Sequence of chain 1.A:
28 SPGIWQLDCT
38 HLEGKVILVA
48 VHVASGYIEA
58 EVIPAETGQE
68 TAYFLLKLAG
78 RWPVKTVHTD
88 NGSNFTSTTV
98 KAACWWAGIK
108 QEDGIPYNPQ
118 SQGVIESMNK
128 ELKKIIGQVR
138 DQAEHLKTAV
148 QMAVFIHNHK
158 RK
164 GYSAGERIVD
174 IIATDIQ

This small molecule binds to this protein.
Small molecule (SMILES): COc1ccc(CNC(=O)c2ccccc2CN(C)Cc2cccc(OC)c2C(=O)O)cc1

Binding-site contacts:
Ligand atom C12 contacts residue LEU73 of chain 1.A at 3.9 Å (hydrophobic).
Ligand atom O11 contacts residue ALA69 of chain 1.A at 3.5 Å.
Ligand atom C4 contacts residue GLN139 of chain 1.B at 3.6 Å.
Ligand atom O32 contacts residue GLU141 of chain 1.B at 3.4 Å (salt-bridge).
Ligand atom O32 contacts residue HIS142 of chain 1.B at 3.0 Å (h-bond).
Ligand atom O28 contacts residue HIS142 of chain 1.B at 3.3 Å.
Ligand atom C15 contacts residue ALA140 of chain 1.B at 3.6 Å (hydrophobic).
Ligand atom C6 contacts residue MET149 of chain 1.B at 3.7 Å (hydrophobic).
Ligand atom C25 contacts residue GLN66 of chain 1.A at 3.7 Å.
Ligand atom C15 contacts residue GLN139 of chain 1.B at 3.8 Å.
Ligand atom C17 contacts residue GLU141 of chain 1.B at 3.6 Å.
Ligand atom C16 contacts residue ALA140 of chain 1.B at 3.7 Å (hydrophobic).
Ligand atom C31 contacts residue HIS142 of chain 1.B at 3.7 Å.
Ligand atom O33 contacts residue GLU141 of chain 1.B at 2.8 Å (salt-bridge).
Ligand atom O28 contacts residue THR145 of chain 1.B at 2.6 Å (h-bond).
Ligand atom C10 contacts residue ALA99 of chain 1.A at 3.6 Å (hydrophobic).
Ligand atom C16 contacts residue GLU141 of chain 1.B at 3.4 Å.
Ligand atom C27 contacts residue LYS144 of chain 1.B at 3.8 Å.
Ligand atom O11 contacts residue ALA100 of chain 1.A at 3.4 Å.
Ligand atom C9 contacts residue ALA99 of chain 1.A at 3.8 Å (hydrophobic).
Ligand atom C14 contacts residue ALA140 of chain 1.B at 3.7 Å (hydrophobic).
Ligand atom C14 contacts residue GLN139 of chain 1.B at 3.3 Å.
Ligand atom C9 contacts residue THR96 of chain 1.A at 3.7 Å.
Ligand atom O32 contacts residue THR145 of chain 1.B at 2.7 Å (h-bond).
Ligand atom C24 contacts residue GLN66 of chain 1.A at 3.5 Å.
Ligand atom C29 contacts residue THR145 of chain 1.B at 3.2 Å.
Ligand atom O32 contacts residue ALA140 of chain 1.B at 3.5 Å.
Ligand atom C27 contacts residue THR145 of chain 1.B at 3.4 Å.
Ligand atom C30 contacts residue THR145 of chain 1.B at 3.6 Å.
Ligand atom C13 contacts residue GLN139 of chain 1.B at 3.6 Å.
Ligand atom C31 contacts residue THR145 of chain 1.B at 3.6 Å.
Ligand atom O33 contacts residue ALA140 of chain 1.B at 3.8 Å.
Ligand atom C6 contacts residue GLN139 of chain 1.B at 3.5 Å.
Ligand atom C9 contacts residue ALA100 of chain 1.A at 3.8 Å (hydrophobic).
Ligand atom C15 contacts residue ASP138 of chain 1.B at 3.7 Å.
Ligand atom C2 contacts residue GLN139 of chain 1.B at 3.7 Å.
Ligand atom C20 contacts residue GLN66 of chain 1.A at 3.7 Å.
Ligand atom C31 contacts residue GLU141 of chain 1.B at 3.5 Å.
Ligand atom N3 contacts residue GLN139 of chain 1.B at 2.7 Å (h-bond).
Ligand atom C7 contacts residue MET149 of chain 1.B at 3.9 Å (hydrophobic).

Sequence of chain 1.B:
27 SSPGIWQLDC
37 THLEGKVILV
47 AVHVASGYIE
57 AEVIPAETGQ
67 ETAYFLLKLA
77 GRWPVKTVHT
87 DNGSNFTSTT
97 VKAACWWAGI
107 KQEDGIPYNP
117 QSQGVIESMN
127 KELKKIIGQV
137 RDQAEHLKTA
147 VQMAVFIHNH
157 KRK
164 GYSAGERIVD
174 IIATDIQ